A protein and the small-molecule ligand that binds it are described below.
Small molecule (SMILES): CC(=O)N[C@@H]1[C@@H](O)[C@H](O)[C@@H](CO)O[C@H]1O

Sequence of chain 1.B:
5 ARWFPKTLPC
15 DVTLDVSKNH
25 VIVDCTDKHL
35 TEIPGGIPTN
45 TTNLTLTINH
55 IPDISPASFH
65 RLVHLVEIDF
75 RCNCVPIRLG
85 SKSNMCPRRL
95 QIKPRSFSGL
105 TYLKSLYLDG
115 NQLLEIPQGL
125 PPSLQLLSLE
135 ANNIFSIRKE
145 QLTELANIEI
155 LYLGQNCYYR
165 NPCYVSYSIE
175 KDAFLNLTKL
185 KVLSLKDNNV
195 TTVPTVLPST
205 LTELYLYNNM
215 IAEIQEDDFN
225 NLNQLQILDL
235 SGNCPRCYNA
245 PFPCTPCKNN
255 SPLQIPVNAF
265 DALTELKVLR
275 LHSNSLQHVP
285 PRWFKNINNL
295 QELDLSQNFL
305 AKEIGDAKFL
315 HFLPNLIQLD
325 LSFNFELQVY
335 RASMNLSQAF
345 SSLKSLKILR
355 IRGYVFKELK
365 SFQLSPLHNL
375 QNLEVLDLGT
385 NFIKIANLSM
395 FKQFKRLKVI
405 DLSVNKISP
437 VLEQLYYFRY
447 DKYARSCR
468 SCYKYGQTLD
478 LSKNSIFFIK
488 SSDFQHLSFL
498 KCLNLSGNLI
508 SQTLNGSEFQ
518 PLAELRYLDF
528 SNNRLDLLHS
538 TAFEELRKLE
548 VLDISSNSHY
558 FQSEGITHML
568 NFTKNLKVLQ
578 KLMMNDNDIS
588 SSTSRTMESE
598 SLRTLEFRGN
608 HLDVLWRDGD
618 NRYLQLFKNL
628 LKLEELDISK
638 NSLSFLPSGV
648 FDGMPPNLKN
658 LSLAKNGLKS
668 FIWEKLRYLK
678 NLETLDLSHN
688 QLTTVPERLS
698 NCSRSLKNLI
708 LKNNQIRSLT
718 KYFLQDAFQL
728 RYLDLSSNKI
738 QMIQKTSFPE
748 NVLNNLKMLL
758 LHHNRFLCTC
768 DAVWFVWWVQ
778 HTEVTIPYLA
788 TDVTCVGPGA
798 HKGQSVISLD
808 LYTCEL

Binding-site contacts:
Ligand atom C5 contacts residue ASN568 of chain 1.B at 3.6 Å.
Ligand atom O7 contacts residue ASN568 of chain 1.B at 2.8 Å (h-bond).
Ligand atom C5 contacts residue MET566 of chain 1.B at 3.4 Å (hydrophobic).
Ligand atom C3 contacts residue SER537 of chain 1.B at 4.2 Å.
Ligand atom C3 contacts residue MET566 of chain 1.B at 4.1 Å (hydrophobic).
Ligand atom C2 contacts residue ASN568 of chain 1.B at 2.6 Å.
Ligand atom O6 contacts residue THR590 of chain 1.B at 3.5 Å (h-bond).
Ligand atom O6 contacts residue SER591 of chain 1.B at 3.7 Å.
Ligand atom O7 contacts residue LYS571 of chain 1.B at 4.1 Å.
Ligand atom C1 contacts residue SER537 of chain 1.B at 4.5 Å.
Ligand atom C1 contacts residue SER591 of chain 1.B at 4.2 Å.
Ligand atom C1 contacts residue MET566 of chain 1.B at 3.3 Å (hydrophobic).
Ligand atom O5 contacts residue MET566 of chain 1.B at 3.5 Å.
Ligand atom C4 contacts residue MET566 of chain 1.B at 4.2 Å (hydrophobic).
Ligand atom N2 contacts residue SER537 of chain 1.B at 3.0 Å (h-bond).
Ligand atom C8 contacts residue LYS571 of chain 1.B at 4.4 Å.
Ligand atom C6 contacts residue MET566 of chain 1.B at 4.5 Å (hydrophobic).
Ligand atom C4 contacts residue ASN568 of chain 1.B at 4.3 Å.
Ligand atom N2 contacts residue ASN568 of chain 1.B at 3.0 Å (h-bond).
Ligand atom C7 contacts residue ASN568 of chain 1.B at 3.1 Å.
Ligand atom C5 contacts residue SER591 of chain 1.B at 4.4 Å.
Ligand atom O5 contacts residue ASN568 of chain 1.B at 2.3 Å (h-bond).
Ligand atom O6 contacts residue MET566 of chain 1.B at 4.4 Å.
Ligand atom O4 contacts residue MET566 of chain 1.B at 4.4 Å.
Ligand atom C2 contacts residue SER537 of chain 1.B at 4.0 Å.
Ligand atom C8 contacts residue ASN568 of chain 1.B at 3.9 Å.
Ligand atom C1 contacts residue ASN568 of chain 1.B at 1.4 Å.
Ligand atom C2 contacts residue MET566 of chain 1.B at 4.2 Å (hydrophobic).
Ligand atom C8 contacts residue ASN572 of chain 1.B at 4.2 Å.
Ligand atom C3 contacts residue ASN568 of chain 1.B at 3.8 Å.
Ligand atom C7 contacts residue SER537 of chain 1.B at 3.5 Å.
Ligand atom O5 contacts residue SER591 of chain 1.B at 3.7 Å.
Ligand atom C8 contacts residue SER537 of chain 1.B at 3.2 Å.